Binding-site contacts:
Ligand atom O contacts residue MET222 of chain 1.D at 3.7 Å.
Ligand atom C21 contacts residue ALA85 of chain 1.D at 3.7 Å (hydrophobic).
Ligand atom CL contacts residue ARG90 of chain 1.D at 3.9 Å.
Ligand atom CL contacts residue VAL274 of chain 1.D at 3.4 Å.
Ligand atom C22 contacts residue LEU190 of chain 1.D at 3.9 Å (hydrophobic).
Ligand atom C14 contacts residue PHE458 of chain 1.D at 3.5 Å (hydrophobic).
Ligand atom N6 contacts residue ARG90 of chain 1.D at 2.8 Å (salt-bridge).
Ligand atom C18 contacts residue VAL219 of chain 1.D at 3.8 Å (hydrophobic).
Ligand atom CL contacts residue MET222 of chain 1.D at 3.8 Å.
Ligand atom C20 contacts residue LEU215 of chain 1.D at 4.0 Å (hydrophobic).
Ligand atom N1 contacts residue THR283 of chain 1.D at 3.6 Å (h-bond).
Ligand atom C19 contacts residue PHE96 of chain 1.D at 4.0 Å (hydrophobic).
Ligand atom N2 contacts residue ILE187 of chain 1.D at 2.7 Å.
Ligand atom O contacts residue ASN186 of chain 1.D at 3.5 Å (h-bond).
Ligand atom C20 contacts residue VAL219 of chain 1.D at 4.0 Å (hydrophobic).
Ligand atom C19 contacts residue ARG90 of chain 1.D at 3.9 Å.
Ligand atom C16 contacts residue LEU183 of chain 1.D at 3.8 Å (hydrophobic).
Ligand atom C12 contacts residue LEU190 of chain 1.D at 3.7 Å (hydrophobic).
Ligand atom C17 contacts residue ARG90 of chain 1.D at 3.4 Å.
Ligand atom C17 contacts residue VAL219 of chain 1.D at 3.6 Å (hydrophobic).
Ligand atom N6 contacts residue VAL219 of chain 1.D at 3.4 Å.
Ligand atom C20 contacts residue ALA88 of chain 1.D at 3.9 Å (hydrophobic).
Ligand atom N4 contacts residue ALA279 of chain 1.D at 4.1 Å.
Ligand atom N1 contacts residue ILE187 of chain 1.D at 3.8 Å.
Ligand atom C21 contacts residue LEU84 of chain 1.D at 3.9 Å (hydrophobic).
Ligand atom C13 contacts residue LEU190 of chain 1.D at 3.7 Å (hydrophobic).
Ligand atom C18 contacts residue ARG90 of chain 1.D at 3.5 Å.
Ligand atom N2 contacts residue GLU282 of chain 1.D at 4.0 Å.
Ligand atom C13 contacts residue PHE458 of chain 1.D at 4.0 Å (hydrophobic).
Ligand atom C5 contacts residue LEU348 of chain 1.D at 3.7 Å (hydrophobic).
Ligand atom N2 contacts residue THR283 of chain 1.D at 4.0 Å.
Ligand atom C6 contacts residue LEU348 of chain 1.D at 3.6 Å (hydrophobic).
Ligand atom N3 contacts residue GLU282 of chain 1.D at 3.3 Å.
Ligand atom C3 contacts residue HEM1 of chain 1.O at 4.0 Å.
Ligand atom N1 contacts residue LEU344 of chain 1.D at 3.9 Å.
Ligand atom CL contacts residue VAL219 of chain 1.D at 4.1 Å.
Ligand atom C5 contacts residue HEM1 of chain 1.O at 3.5 Å.
Ligand atom C4 contacts residue HEM1 of chain 1.O at 3.1 Å.
Ligand atom N3 contacts residue ILE187 of chain 1.D at 3.1 Å.
Ligand atom O contacts residue LEU183 of chain 1.D at 3.6 Å.

Sequence of chain 1.D:
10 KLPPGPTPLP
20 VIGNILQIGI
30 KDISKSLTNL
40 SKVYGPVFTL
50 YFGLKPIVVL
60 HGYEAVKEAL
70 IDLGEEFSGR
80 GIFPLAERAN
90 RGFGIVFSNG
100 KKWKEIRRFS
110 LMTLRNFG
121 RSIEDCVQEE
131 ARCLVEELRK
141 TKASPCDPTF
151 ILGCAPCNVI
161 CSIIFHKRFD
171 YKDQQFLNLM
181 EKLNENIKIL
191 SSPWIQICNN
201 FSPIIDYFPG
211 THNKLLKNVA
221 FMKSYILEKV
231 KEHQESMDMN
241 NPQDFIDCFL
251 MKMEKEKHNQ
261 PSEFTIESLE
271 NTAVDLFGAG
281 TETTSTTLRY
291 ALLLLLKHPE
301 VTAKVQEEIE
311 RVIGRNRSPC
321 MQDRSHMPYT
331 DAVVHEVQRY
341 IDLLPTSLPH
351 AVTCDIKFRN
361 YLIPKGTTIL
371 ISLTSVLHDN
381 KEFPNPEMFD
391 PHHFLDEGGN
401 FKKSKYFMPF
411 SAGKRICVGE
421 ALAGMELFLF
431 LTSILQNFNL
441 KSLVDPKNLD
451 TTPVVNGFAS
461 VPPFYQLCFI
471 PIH

This small molecule binds to this protein.
Small molecule (SMILES): CCCCc1nc(Cl)c(CO)n1Cc1ccc(-c2ccccc2-c2nn[nH]n2)cc1